Sequence of chain 1.N:
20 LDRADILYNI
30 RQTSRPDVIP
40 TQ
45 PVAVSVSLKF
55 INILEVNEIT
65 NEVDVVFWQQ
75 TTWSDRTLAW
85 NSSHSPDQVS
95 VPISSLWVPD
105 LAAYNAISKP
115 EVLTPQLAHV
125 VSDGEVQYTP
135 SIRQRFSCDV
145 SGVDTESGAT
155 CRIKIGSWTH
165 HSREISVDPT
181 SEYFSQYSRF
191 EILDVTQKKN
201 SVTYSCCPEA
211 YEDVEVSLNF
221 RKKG

Sequence of chain 1.O:
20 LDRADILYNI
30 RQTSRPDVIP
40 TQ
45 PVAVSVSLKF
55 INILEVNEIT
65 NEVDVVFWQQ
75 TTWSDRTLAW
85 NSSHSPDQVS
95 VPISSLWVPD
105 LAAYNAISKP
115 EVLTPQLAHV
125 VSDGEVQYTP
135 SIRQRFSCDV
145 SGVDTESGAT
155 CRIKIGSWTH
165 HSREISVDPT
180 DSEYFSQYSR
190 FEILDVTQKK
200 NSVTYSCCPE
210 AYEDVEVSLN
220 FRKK

Binding-site contacts:
Ligand atom BR1 contacts residue HIS123 of chain 1.O at 3.7 Å.
Ligand atom N3 contacts residue TRP162 of chain 1.N at 2.8 Å (h-bond).
Ligand atom C9 contacts residue TYR204 of chain 1.N at 3.7 Å (hydrophobic).
Ligand atom N1 contacts residue TRP162 of chain 1.N at 3.9 Å.
Ligand atom C4 contacts residue HIS123 of chain 1.O at 3.5 Å.
Ligand atom C4 contacts residue GLN131 of chain 1.O at 3.7 Å.
Ligand atom C10 contacts residue CYS206 of chain 1.N at 3.8 Å (hydrophobic).
Ligand atom C6 contacts residue TRP162 of chain 1.N at 3.3 Å (hydrophobic).
Ligand atom C7 contacts residue TRP72 of chain 1.O at 3.5 Å (hydrophobic).
Ligand atom N1 contacts residue THR163 of chain 1.N at 3.9 Å.
Ligand atom N1 contacts residue THR133 of chain 1.O at 3.5 Å.
Ligand atom C3 contacts residue TYR211 of chain 1.N at 4.2 Å (hydrophobic).
Ligand atom C8 contacts residue TYR204 of chain 1.N at 3.7 Å (hydrophobic).
Ligand atom C8 contacts residue TYR211 of chain 1.N at 3.6 Å (hydrophobic).
Ligand atom BR1 contacts residue GLN131 of chain 1.O at 3.1 Å.
Ligand atom C9 contacts residue TYR211 of chain 1.N at 3.6 Å (hydrophobic).
Ligand atom C5 contacts residue HIS123 of chain 1.O at 4.1 Å.
Ligand atom BR1 contacts residue ALA122 of chain 1.O at 4.2 Å.
Ligand atom BR1 contacts residue TYR132 of chain 1.O at 4.0 Å.
Ligand atom C5 contacts residue THR163 of chain 1.N at 4.2 Å.
Ligand atom C10 contacts residue TRP162 of chain 1.N at 4.2 Å (hydrophobic).
Ligand atom C3 contacts residue TRP162 of chain 1.N at 4.2 Å (hydrophobic).
Ligand atom C1 contacts residue TRP162 of chain 1.N at 3.4 Å (hydrophobic).
Ligand atom C3 contacts residue CYS207 of chain 1.N at 3.8 Å (hydrophobic).
Ligand atom N3 contacts residue TYR108 of chain 1.N at 2.6 Å (h-bond).
Ligand atom C9 contacts residue TRP162 of chain 1.N at 3.9 Å (hydrophobic).
Ligand atom C3 contacts residue CYS206 of chain 1.N at 3.9 Å (hydrophobic).
Ligand atom C10 contacts residue TRP72 of chain 1.O at 4.2 Å (hydrophobic).
Ligand atom C7 contacts residue TYR108 of chain 1.N at 3.4 Å (hydrophobic).
Ligand atom C8 contacts residue TYR108 of chain 1.N at 3.1 Å (hydrophobic).
Ligand atom C4 contacts residue CYS207 of chain 1.N at 4.2 Å (hydrophobic).
Ligand atom C7 contacts residue TRP162 of chain 1.N at 3.5 Å (hydrophobic).
Ligand atom C2 contacts residue TRP162 of chain 1.N at 3.5 Å (hydrophobic).
Ligand atom C1 contacts residue THR133 of chain 1.O at 3.7 Å.
Ligand atom BR1 contacts residue THR133 of chain 1.O at 3.8 Å.
Ligand atom N2 contacts residue TRP162 of chain 1.N at 3.4 Å (h-bond).
Ligand atom N3 contacts residue SER161 of chain 1.N at 3.9 Å.
Ligand atom C8 contacts residue TRP162 of chain 1.N at 3.4 Å (hydrophobic).
Ligand atom C5 contacts residue THR133 of chain 1.O at 4.0 Å.
Ligand atom C6 contacts residue TRP72 of chain 1.O at 4.0 Å (hydrophobic).

A small-molecule ligand and the protein it binds are described below.
Small molecule (SMILES): Brc1ccc(N2CCCNCC2)cn1